This protein binds this small molecule.
Small molecule (SMILES): Nc1ncnc2c1ncn2[C@@H]1O[C@H](COP(=O)(O)O)[C@@H](OP(=O)(O)O)[C@H]1O

Sequence of chain 1.B:
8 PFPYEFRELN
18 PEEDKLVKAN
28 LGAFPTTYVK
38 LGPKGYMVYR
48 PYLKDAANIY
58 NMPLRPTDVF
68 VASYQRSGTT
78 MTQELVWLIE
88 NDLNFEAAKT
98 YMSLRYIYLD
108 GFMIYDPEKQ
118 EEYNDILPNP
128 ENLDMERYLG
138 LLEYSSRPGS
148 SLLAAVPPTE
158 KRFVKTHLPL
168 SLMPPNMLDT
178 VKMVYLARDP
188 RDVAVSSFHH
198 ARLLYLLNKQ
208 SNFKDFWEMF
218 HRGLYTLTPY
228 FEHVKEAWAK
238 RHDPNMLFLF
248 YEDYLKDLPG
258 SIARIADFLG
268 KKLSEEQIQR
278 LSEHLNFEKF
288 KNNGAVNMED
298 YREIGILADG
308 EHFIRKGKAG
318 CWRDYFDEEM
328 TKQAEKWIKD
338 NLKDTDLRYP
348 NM

Binding-site contacts:
Ligand atom O2P contacts residue LYS313 of chain 1.B at 2.8 Å (salt-bridge).
Ligand atom O5P contacts residue THR76 of chain 1.B at 2.6 Å (h-bond).
Ligand atom C2 contacts residue PHE284 of chain 1.B at 3.7 Å (hydrophobic).
Ligand atom O6P contacts residue ARG73 of chain 1.B at 2.9 Å (salt-bridge).
Ligand atom O2' contacts residue GLY314 of chain 1.B at 3.5 Å (h-bond).
Ligand atom O4P contacts residue THR77 of chain 1.B at 2.5 Å (h-bond).
Ligand atom C6 contacts residue MET78 of chain 1.B at 3.5 Å (hydrophobic).
Ligand atom N6 contacts residue PHE287 of chain 1.B at 3.5 Å.
Ligand atom N3 contacts residue GLY314 of chain 1.B at 3.5 Å.
Ligand atom O5P contacts residue ARG73 of chain 1.B at 3.3 Å (salt-bridge).
Ligand atom P1 contacts residue SER193 of chain 1.B at 3.5 Å.
Ligand atom C3' contacts residue ARG73 of chain 1.B at 3.6 Å.
Ligand atom O2' contacts residue PHE284 of chain 1.B at 3.7 Å.
Ligand atom O5' contacts residue SER74 of chain 1.B at 3.5 Å (h-bond).
Ligand atom N6 contacts residue LEU282 of chain 1.B at 2.8 Å (h-bond).
Ligand atom O1P contacts residue ARG312 of chain 1.B at 2.9 Å (salt-bridge).
Ligand atom O4P contacts residue THR76 of chain 1.B at 3.3 Å (h-bond).
Ligand atom O3P contacts residue ARG312 of chain 1.B at 3.1 Å (salt-bridge).
Ligand atom C5 contacts residue MET78 of chain 1.B at 3.2 Å (hydrophobic).
Ligand atom N7 contacts residue MET78 of chain 1.B at 3.3 Å.
Ligand atom N7 contacts residue PHE287 of chain 1.B at 3.3 Å.
Ligand atom N1 contacts residue MET78 of chain 1.B at 3.5 Å.
Ligand atom O5' contacts residue GLY75 of chain 1.B at 3.3 Å (h-bond).
Ligand atom P2 contacts residue THR76 of chain 1.B at 3.5 Å.
Ligand atom N6 contacts residue MET78 of chain 1.B at 3.7 Å.
Ligand atom O2P contacts residue ARG312 of chain 1.B at 3.5 Å.
Ligand atom C5' contacts residue ARG73 of chain 1.B at 3.5 Å.
Ligand atom O5P contacts residue GLY75 of chain 1.B at 3.3 Å (h-bond).
Ligand atom O3' contacts residue ARG185 of chain 1.B at 3.2 Å (salt-bridge).
Ligand atom O2P contacts residue GLY314 of chain 1.B at 2.8 Å (h-bond).
Ligand atom O2' contacts residue ARG312 of chain 1.B at 3.0 Å (salt-bridge).
Ligand atom O5' contacts residue ARG73 of chain 1.B at 3.4 Å.
Ligand atom O5P contacts residue SER74 of chain 1.B at 3.1 Å (h-bond).
Ligand atom N3 contacts residue TYR248 of chain 1.B at 2.8 Å (h-bond).
Ligand atom O3' contacts residue SER193 of chain 1.B at 3.6 Å (h-bond).
Ligand atom C2 contacts residue TYR248 of chain 1.B at 3.4 Å (hydrophobic).
Ligand atom O2' contacts residue LYS313 of chain 1.B at 3.5 Å (salt-bridge).
Ligand atom P1 contacts residue ARG312 of chain 1.B at 3.5 Å.
Ligand atom O3P contacts residue ARG185 of chain 1.B at 3.0 Å (salt-bridge).
Ligand atom O1P contacts residue SER193 of chain 1.B at 2.5 Å (h-bond).